This protein binds this small molecule.
Small molecule (SMILES): CC(=O)N[C@@H]1[C@@H](O)[C@H](O)[C@@H](CO)O[C@H]1O

Binding-site contacts:
Ligand atom O7 contacts residue ASN99 of chain 1.B at 4.0 Å.
Ligand atom C1 contacts residue ASN99 of chain 1.B at 1.4 Å.
Ligand atom C8 contacts residue ASN99 of chain 1.B at 3.3 Å.
Ligand atom N2 contacts residue ASN99 of chain 1.B at 3.0 Å (h-bond).
Ligand atom C3 contacts residue ASN99 of chain 1.B at 3.8 Å.
Ligand atom C7 contacts residue PHE100 of chain 1.B at 4.0 Å (hydrophobic).
Ligand atom C7 contacts residue LYS98 of chain 1.B at 4.5 Å.
Ligand atom C8 contacts residue PHE100 of chain 1.B at 4.0 Å (hydrophobic).
Ligand atom C2 contacts residue ASN99 of chain 1.B at 2.5 Å.
Ligand atom C4 contacts residue ASN99 of chain 1.B at 4.2 Å.
Ligand atom C8 contacts residue LYS98 of chain 1.B at 3.9 Å.
Ligand atom N2 contacts residue LYS98 of chain 1.B at 4.0 Å.
Ligand atom O5 contacts residue ASN99 of chain 1.B at 2.3 Å (h-bond).
Ligand atom O7 contacts residue SER101 of chain 1.B at 4.0 Å.
Ligand atom O7 contacts residue PHE100 of chain 1.B at 3.8 Å.
Ligand atom C5 contacts residue ASN99 of chain 1.B at 3.6 Å.
Ligand atom C7 contacts residue ASN99 of chain 1.B at 3.6 Å.

Sequence of chain 1.B:
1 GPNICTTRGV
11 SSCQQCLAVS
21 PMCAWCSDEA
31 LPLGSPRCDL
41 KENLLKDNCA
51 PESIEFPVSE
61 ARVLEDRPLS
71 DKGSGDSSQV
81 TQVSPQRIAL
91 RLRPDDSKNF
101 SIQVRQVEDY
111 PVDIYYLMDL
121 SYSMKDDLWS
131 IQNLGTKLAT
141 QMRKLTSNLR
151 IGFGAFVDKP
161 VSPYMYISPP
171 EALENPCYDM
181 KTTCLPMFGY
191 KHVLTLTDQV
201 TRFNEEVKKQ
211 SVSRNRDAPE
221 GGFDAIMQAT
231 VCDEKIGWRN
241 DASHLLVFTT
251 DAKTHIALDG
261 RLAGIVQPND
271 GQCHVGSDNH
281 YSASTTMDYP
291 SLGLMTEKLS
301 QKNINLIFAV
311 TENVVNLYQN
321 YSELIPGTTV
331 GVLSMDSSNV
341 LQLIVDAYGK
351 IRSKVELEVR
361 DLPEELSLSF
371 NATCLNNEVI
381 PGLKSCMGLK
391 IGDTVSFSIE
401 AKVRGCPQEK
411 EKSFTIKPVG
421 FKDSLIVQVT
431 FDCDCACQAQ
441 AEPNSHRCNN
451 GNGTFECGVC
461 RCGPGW